Sequence of chain 4.A:
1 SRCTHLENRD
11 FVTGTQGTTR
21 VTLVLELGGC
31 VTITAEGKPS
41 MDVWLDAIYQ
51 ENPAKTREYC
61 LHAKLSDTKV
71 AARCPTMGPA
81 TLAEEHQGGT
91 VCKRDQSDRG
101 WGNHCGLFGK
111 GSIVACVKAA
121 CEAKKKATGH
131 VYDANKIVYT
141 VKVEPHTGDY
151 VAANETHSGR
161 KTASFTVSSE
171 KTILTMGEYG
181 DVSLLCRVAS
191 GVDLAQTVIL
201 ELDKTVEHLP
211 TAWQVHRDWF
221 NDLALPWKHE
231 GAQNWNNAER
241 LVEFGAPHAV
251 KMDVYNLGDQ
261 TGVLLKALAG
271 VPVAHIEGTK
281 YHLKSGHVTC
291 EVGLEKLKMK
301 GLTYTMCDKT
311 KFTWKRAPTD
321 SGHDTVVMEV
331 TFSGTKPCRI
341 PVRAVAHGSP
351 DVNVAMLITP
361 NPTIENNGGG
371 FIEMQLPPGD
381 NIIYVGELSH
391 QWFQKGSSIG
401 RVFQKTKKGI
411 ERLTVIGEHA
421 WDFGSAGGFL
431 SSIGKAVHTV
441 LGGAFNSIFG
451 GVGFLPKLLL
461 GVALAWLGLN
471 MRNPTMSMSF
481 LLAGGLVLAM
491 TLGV

Binding-site contacts:
Ligand atom C3 contacts residue ASN154 of chain 4.A at 3.8 Å.
Ligand atom O5 contacts residue HIS104 of chain 4.B at 3.1 Å.
Ligand atom C2 contacts residue ASN154 of chain 4.A at 2.4 Å.
Ligand atom C8 contacts residue HIS104 of chain 4.B at 4.5 Å.
Ligand atom C6 contacts residue VAL250 of chain 4.B at 4.3 Å (hydrophobic).
Ligand atom C7 contacts residue ASN154 of chain 4.A at 3.4 Å.
Ligand atom C6 contacts residue HIS104 of chain 4.B at 3.5 Å.
Ligand atom C5 contacts residue HIS104 of chain 4.B at 3.2 Å.
Ligand atom C1 contacts residue HIS104 of chain 4.B at 3.7 Å.
Ligand atom C1 contacts residue ASN154 of chain 4.A at 1.4 Å.
Ligand atom C4 contacts residue ASN154 of chain 4.A at 4.2 Å.
Ligand atom O5 contacts residue ASN154 of chain 4.A at 2.3 Å (h-bond).
Ligand atom C5 contacts residue ASN154 of chain 4.A at 3.6 Å.
Ligand atom O7 contacts residue ASN154 of chain 4.A at 3.4 Å (h-bond).
Ligand atom C8 contacts residue ASN154 of chain 4.A at 3.7 Å.
Ligand atom N2 contacts residue ASN154 of chain 4.A at 2.9 Å (h-bond).
Ligand atom C4 contacts residue HIS104 of chain 4.B at 4.5 Å.

Sequence of chain 4.B:
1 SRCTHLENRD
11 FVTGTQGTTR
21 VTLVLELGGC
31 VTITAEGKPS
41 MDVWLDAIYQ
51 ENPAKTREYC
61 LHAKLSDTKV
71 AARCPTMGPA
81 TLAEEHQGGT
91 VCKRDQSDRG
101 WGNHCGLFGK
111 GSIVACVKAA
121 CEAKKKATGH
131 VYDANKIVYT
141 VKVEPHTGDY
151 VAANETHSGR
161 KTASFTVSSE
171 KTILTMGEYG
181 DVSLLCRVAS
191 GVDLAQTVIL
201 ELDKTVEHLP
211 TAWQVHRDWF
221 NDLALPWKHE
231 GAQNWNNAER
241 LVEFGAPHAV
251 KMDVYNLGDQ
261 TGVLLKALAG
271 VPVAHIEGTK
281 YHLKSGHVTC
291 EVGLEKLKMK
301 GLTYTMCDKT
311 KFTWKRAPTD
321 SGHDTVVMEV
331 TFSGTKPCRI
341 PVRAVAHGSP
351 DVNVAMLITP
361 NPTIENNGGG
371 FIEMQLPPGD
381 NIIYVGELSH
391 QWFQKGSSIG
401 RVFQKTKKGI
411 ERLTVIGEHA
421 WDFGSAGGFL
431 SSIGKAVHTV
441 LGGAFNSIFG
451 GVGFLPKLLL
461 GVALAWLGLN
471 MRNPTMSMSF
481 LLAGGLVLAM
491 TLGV

This small molecule binds to this protein.
Small molecule (SMILES): CC(=O)N[C@H]1[C@H](O[C@H]2[C@H](O)[C@@H](NC(C)=O)CO[C@@H]2CO[C@@H]2O[C@@H](C)[C@@H](O)[C@@H](O)[C@@H]2O)O[C@H](CO)[C@@H](O)[C@@H]1O